Binding-site contacts:
Ligand atom O2A contacts residue ARG237 of chain 1.B at 3.1 Å (salt-bridge).
Ligand atom C10 contacts residue GLN198 of chain 1.B at 3.4 Å.
Ligand atom C9 contacts residue TRP249 of chain 1.B at 3.5 Å (hydrophobic).
Ligand atom O1B contacts residue LYS135 of chain 1.A at 2.5 Å (salt-bridge).
Ligand atom C14 contacts residue LEU101 of chain 1.B at 3.7 Å (hydrophobic).
Ligand atom C12 contacts residue CYS201 of chain 1.B at 3.6 Å (hydrophobic).
Ligand atom O2B contacts residue LYS240 of chain 1.B at 3.3 Å (salt-bridge).
Ligand atom C20 contacts residue TYR200 of chain 1.B at 3.8 Å (hydrophobic).
Ligand atom C19 contacts residue TYR200 of chain 1.B at 3.9 Å (hydrophobic).
Ligand atom C2 contacts residue HIS195 of chain 1.B at 3.8 Å.
Ligand atom O1A contacts residue ARG237 of chain 1.B at 3.2 Å (salt-bridge).
Ligand atom C4 contacts residue ASN196 of chain 1.A at 3.5 Å.
Ligand atom C19 contacts residue GLN108 of chain 1.B at 3.5 Å.
Ligand atom O2A contacts residue TYR246 of chain 1.B at 3.2 Å (h-bond).
Ligand atom C20 contacts residue PHE298 of chain 1.B at 3.6 Å (hydrophobic).
Ligand atom C4 contacts residue HIS195 of chain 1.B at 3.6 Å.
Ligand atom O1 contacts residue TYR195 of chain 1.A at 3.8 Å.
Ligand atom O2A contacts residue HIS195 of chain 1.B at 3.6 Å.
Ligand atom C6 contacts residue GLN198 of chain 1.B at 3.8 Å.
Ligand atom O1A contacts residue SER193 of chain 1.A at 3.8 Å.
Ligand atom C16 contacts residue PHE152 of chain 1.B at 3.9 Å (hydrophobic).
Ligand atom O3B contacts residue TYR246 of chain 1.B at 2.3 Å (h-bond).
Ligand atom O3A contacts residue LYS135 of chain 1.A at 3.1 Å.
Ligand atom C10 contacts residue GLY197 of chain 1.B at 3.4 Å.
Ligand atom C19 contacts residue TYR56 of chain 1.B at 3.6 Å (hydrophobic).
Ligand atom PB contacts residue LYS135 of chain 1.A at 3.5 Å.
Ligand atom O1A contacts residue TYR195 of chain 1.A at 3.4 Å.
Ligand atom O2A contacts residue LYS240 of chain 1.B at 3.8 Å.
Ligand atom C20 contacts residue TRP249 of chain 1.B at 3.7 Å (hydrophobic).
Ligand atom C15 contacts residue PHE152 of chain 1.B at 3.6 Å (hydrophobic).
Ligand atom O1 contacts residue HIS195 of chain 1.B at 3.0 Å.
Ligand atom C6 contacts residue HIS195 of chain 1.B at 3.4 Å.
Ligand atom O2B contacts residue TYR246 of chain 1.B at 3.2 Å (h-bond).
Ligand atom C3 contacts residue HIS195 of chain 1.B at 3.6 Å.
Ligand atom PA contacts residue ARG237 of chain 1.B at 3.8 Å.
Ligand atom PB contacts residue TYR246 of chain 1.B at 3.2 Å.
Ligand atom C18 contacts residue TYR200 of chain 1.B at 3.9 Å (hydrophobic).
Ligand atom C4 contacts residue TYR195 of chain 1.A at 3.5 Å (hydrophobic).
Ligand atom C10 contacts residue ARG149 of chain 1.B at 3.6 Å.
Ligand atom C8 contacts residue GLY197 of chain 1.B at 3.8 Å.

Sequence of chain 1.B:
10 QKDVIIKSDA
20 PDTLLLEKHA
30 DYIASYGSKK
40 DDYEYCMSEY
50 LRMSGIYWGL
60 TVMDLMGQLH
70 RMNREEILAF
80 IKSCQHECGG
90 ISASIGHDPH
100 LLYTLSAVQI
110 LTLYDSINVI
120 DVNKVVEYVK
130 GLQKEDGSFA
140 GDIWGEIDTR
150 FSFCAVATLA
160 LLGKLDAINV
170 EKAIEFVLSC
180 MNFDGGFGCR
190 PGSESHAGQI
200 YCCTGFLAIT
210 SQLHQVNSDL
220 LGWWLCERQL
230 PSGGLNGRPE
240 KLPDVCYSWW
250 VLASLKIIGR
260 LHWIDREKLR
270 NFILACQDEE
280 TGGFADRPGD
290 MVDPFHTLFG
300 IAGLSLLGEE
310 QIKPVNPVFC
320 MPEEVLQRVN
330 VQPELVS

A small-molecule ligand and the protein it binds are described below.
Small molecule (SMILES): CC(C)=CCC/C(C)=C/CC/C(C)=C/CC/C(C)=C/CO[P](=O)(O)OP(=O)(O)O

Sequence of chain 1.A:
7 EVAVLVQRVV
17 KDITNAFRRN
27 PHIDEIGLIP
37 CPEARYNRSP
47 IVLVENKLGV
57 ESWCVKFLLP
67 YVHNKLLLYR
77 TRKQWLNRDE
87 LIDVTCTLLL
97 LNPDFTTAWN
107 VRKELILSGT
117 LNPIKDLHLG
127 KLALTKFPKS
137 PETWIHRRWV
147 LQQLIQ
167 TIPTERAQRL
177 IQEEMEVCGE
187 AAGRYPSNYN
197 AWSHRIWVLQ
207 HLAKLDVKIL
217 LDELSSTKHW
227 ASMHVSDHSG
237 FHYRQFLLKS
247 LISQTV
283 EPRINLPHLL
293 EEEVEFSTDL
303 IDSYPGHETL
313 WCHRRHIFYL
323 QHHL